Binding-site contacts:
Ligand atom O7 contacts residue ASN321 of chain 1.B at 3.2 Å (h-bond).
Ligand atom C7 contacts residue ASN640 of chain 1.B at 3.6 Å.
Ligand atom C8 contacts residue TRP639 of chain 1.B at 4.4 Å (hydrophobic).
Ligand atom O7 contacts residue GLY320 of chain 1.B at 4.1 Å.
Ligand atom O7 contacts residue GLU317 of chain 1.B at 4.2 Å.
Ligand atom C7 contacts residue ASN321 of chain 1.B at 3.7 Å.
Ligand atom C2 contacts residue ASN640 of chain 1.B at 4.2 Å.
Ligand atom C8 contacts residue GLN638 of chain 1.B at 3.5 Å.
Ligand atom C8 contacts residue GLY320 of chain 1.B at 4.1 Å.
Ligand atom C8 contacts residue ASN321 of chain 1.B at 3.5 Å.
Ligand atom O7 contacts residue ASN640 of chain 1.B at 4.5 Å.
Ligand atom N2 contacts residue ASN640 of chain 1.B at 3.3 Å (h-bond).
Ligand atom C1 contacts residue ASN640 of chain 1.B at 3.7 Å.
Ligand atom C8 contacts residue ASN640 of chain 1.B at 3.5 Å.

The protein below binds the small molecule below.
Small molecule (SMILES): CC(=O)N[C@@H]1[C@@H](O)[C@H](O)[C@@H](CO)O[C@H]1O

Sequence of chain 1.B:
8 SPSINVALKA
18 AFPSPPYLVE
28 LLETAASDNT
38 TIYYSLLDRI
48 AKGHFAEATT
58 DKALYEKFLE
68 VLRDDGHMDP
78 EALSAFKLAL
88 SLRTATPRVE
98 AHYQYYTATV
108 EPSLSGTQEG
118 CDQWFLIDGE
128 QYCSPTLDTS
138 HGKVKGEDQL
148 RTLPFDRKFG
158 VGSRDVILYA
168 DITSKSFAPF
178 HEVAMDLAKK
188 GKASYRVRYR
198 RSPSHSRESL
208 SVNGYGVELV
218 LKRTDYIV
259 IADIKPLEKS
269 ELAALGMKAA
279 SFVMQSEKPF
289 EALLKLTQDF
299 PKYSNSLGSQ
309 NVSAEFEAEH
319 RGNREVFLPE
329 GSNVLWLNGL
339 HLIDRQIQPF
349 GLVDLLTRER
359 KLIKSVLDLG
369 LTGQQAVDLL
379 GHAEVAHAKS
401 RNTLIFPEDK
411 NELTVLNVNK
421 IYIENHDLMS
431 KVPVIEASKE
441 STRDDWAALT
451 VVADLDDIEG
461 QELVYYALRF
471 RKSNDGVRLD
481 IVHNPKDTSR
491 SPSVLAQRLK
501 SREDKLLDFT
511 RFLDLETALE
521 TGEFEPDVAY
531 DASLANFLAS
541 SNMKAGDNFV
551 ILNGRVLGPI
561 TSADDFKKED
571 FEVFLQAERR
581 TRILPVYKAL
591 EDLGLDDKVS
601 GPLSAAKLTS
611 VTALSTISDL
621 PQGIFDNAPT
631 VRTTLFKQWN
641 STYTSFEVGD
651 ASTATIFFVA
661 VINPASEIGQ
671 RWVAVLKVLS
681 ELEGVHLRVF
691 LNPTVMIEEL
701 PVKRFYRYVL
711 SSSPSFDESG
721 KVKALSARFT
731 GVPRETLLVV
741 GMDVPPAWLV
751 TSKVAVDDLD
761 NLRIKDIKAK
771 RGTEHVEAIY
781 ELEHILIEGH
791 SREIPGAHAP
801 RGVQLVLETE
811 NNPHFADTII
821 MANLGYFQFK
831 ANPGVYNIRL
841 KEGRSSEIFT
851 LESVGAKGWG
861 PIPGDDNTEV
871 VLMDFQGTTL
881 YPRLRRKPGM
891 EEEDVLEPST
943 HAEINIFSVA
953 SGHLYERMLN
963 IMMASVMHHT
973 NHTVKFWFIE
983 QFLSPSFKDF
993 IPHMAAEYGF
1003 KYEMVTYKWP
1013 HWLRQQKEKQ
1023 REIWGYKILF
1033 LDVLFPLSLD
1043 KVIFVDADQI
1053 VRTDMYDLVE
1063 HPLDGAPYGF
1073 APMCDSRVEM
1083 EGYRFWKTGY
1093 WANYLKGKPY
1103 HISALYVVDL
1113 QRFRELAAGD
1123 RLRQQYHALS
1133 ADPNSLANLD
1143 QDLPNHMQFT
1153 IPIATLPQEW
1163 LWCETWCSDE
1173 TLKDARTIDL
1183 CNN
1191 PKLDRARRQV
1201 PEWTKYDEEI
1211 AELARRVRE